This protein binds this small molecule.
Small molecule (SMILES): CC(C)[C@H](NC(=O)[C@H](CCCN=C(N)N)NC(=O)[C@@H](N)CCC(=O)O)C(=O)N[C@H](C=O)CCCCN

Sequence of chain 3.B:
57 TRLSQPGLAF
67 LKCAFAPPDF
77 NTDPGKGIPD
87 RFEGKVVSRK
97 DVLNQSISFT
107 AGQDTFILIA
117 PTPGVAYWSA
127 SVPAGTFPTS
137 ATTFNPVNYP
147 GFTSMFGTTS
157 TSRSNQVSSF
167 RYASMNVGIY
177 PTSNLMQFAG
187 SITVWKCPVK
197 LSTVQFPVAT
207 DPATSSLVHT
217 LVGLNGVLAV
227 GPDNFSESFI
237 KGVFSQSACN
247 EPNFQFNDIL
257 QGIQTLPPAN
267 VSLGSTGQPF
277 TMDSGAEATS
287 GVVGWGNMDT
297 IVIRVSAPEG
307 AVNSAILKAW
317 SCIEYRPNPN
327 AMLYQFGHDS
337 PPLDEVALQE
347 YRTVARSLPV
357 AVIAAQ

Binding-site contacts:
Ligand atom CG2 contacts residue PHE76 of chain 3.B at 3.8 Å (hydrophobic).